Binding-site contacts:
Ligand atom C1 contacts residue ASN275 of chain 1.A at 1.5 Å.
Ligand atom O3 contacts residue ASN275 of chain 1.A at 3.6 Å.
Ligand atom O7 contacts residue ASN275 of chain 1.A at 3.1 Å (h-bond).
Ligand atom O5 contacts residue ASN275 of chain 1.A at 2.4 Å (h-bond).
Ligand atom C2 contacts residue GLU250 of chain 1.A at 4.0 Å.
Ligand atom C7 contacts residue ASN275 of chain 1.A at 3.9 Å.
Ligand atom C4 contacts residue ASN275 of chain 1.A at 4.3 Å.
Ligand atom N2 contacts residue ASN275 of chain 1.A at 3.6 Å (h-bond).
Ligand atom C5 contacts residue ASN275 of chain 1.A at 3.7 Å.
Ligand atom C3 contacts residue ASN275 of chain 1.A at 3.7 Å.
Ligand atom O7 contacts residue GLY273 of chain 1.A at 2.8 Å (h-bond).
Ligand atom C7 contacts residue GLY273 of chain 1.A at 4.0 Å.
Ligand atom C7 contacts residue GLU250 of chain 1.A at 3.7 Å.
Ligand atom C8 contacts residue GLU250 of chain 1.A at 3.7 Å.
Ligand atom O7 contacts residue GLU250 of chain 1.A at 3.1 Å (salt-bridge).
Ligand atom C2 contacts residue ASN275 of chain 1.A at 2.6 Å.
Ligand atom N2 contacts residue GLU250 of chain 1.A at 4.2 Å.

Sequence of chain 1.A:
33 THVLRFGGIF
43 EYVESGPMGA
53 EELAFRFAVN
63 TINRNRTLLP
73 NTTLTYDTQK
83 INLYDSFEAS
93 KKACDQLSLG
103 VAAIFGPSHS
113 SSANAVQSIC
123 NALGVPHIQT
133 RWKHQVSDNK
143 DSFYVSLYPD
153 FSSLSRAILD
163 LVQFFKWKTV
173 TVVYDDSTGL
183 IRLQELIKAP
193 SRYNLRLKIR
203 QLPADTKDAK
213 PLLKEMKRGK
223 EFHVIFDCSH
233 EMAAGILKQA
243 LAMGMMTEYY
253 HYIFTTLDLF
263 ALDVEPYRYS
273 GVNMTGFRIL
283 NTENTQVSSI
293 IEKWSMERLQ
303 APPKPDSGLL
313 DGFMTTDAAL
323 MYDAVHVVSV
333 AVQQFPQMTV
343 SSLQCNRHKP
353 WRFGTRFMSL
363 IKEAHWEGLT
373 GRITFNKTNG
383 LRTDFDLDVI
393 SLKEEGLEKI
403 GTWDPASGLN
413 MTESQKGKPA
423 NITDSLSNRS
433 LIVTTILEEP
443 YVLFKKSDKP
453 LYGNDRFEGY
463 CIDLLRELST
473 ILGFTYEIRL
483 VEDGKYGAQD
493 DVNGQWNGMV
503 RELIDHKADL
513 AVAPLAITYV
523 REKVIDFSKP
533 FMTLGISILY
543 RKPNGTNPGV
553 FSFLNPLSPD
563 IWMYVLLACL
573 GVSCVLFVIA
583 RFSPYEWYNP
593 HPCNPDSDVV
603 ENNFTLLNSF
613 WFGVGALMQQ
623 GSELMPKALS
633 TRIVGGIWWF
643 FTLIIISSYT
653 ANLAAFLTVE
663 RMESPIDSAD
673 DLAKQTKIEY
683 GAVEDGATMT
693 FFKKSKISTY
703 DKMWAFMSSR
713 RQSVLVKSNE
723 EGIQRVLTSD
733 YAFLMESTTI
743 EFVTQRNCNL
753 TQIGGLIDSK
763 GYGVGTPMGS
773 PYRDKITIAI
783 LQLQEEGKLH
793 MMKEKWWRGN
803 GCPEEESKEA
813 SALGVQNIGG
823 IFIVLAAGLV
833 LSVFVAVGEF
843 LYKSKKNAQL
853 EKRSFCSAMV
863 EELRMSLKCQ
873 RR

A small-molecule ligand and the protein it binds are described below.
Small molecule (SMILES): CC(=O)N[C@H]1[C@H](O[C@H]2[C@H](O)[C@@H](NC(C)=O)CO[C@@H]2CO)O[C@H](CO)[C@@H](O)[C@@H]1O